Binding-site contacts:
Ligand atom C34 contacts residue GLY49 of chain 1.D at 3.6 Å.
Ligand atom O76 contacts residue GLY27 of chain 1.C at 3.3 Å (h-bond).
Ligand atom O61 contacts residue GLY49 of chain 1.C at 3.4 Å.
Ligand atom C34 contacts residue ILE50 of chain 1.D at 3.3 Å (hydrophobic).
Ligand atom C50 contacts residue PRO81 of chain 1.D at 3.2 Å (hydrophobic).
Ligand atom C35 contacts residue ILE84 of chain 1.C at 3.4 Å (hydrophobic).
Ligand atom C32 contacts residue THR82 of chain 1.C at 3.7 Å.
Ligand atom C26 contacts residue ASP25 of chain 1.C at 3.1 Å.
Ligand atom N83 contacts residue ARG8 of chain 1.D at 3.3 Å (salt-bridge).
Ligand atom N11 contacts residue GLY27 of chain 1.D at 3.4 Å (h-bond).
Ligand atom O7 contacts residue GLY48 of chain 1.D at 3.7 Å.
Ligand atom C77 contacts residue ARG8 of chain 1.D at 3.1 Å.
Ligand atom C4 contacts residue ASP30 of chain 1.D at 3.6 Å.
Ligand atom O24 contacts residue GLY49 of chain 1.D at 3.5 Å.
Ligand atom C51 contacts residue GLY49 of chain 1.C at 3.4 Å.
Ligand atom C1 contacts residue ASP30 of chain 1.D at 3.6 Å.
Ligand atom N5 contacts residue ASP30 of chain 1.D at 3.1 Å (salt-bridge).
Ligand atom C31 contacts residue GLY27 of chain 1.D at 3.7 Å.
Ligand atom C44 contacts residue ILE84 of chain 1.D at 3.7 Å (hydrophobic).
Ligand atom C75 contacts residue ASP29 of chain 1.C at 3.2 Å.
Ligand atom O76 contacts residue ALA28 of chain 1.C at 3.5 Å.
Ligand atom O41 contacts residue ASP25 of chain 1.D at 2.6 Å (salt-bridge).
Ligand atom C28 contacts residue ILE84 of chain 1.C at 3.6 Å (hydrophobic).
Ligand atom C68 contacts residue ILE84 of chain 1.C at 3.6 Å (hydrophobic).
Ligand atom C33 contacts residue THR82 of chain 1.C at 3.7 Å.
Ligand atom C6 contacts residue GLY48 of chain 1.D at 3.4 Å.
Ligand atom N20 contacts residue GLY48 of chain 1.C at 3.2 Å (h-bond).
Ligand atom C14 contacts residue ASP25 of chain 1.D at 2.8 Å.
Ligand atom C86 contacts residue PRO81 of chain 1.D at 3.6 Å (hydrophobic).
Ligand atom C51 contacts residue PRO81 of chain 1.D at 3.3 Å (hydrophobic).
Ligand atom C75 contacts residue ARG8 of chain 1.D at 3.2 Å.
Ligand atom C13 contacts residue ASP25 of chain 1.D at 3.3 Å.
Ligand atom N58 contacts residue GLY27 of chain 1.C at 3.1 Å (h-bond).
Ligand atom O41 contacts residue ASP25 of chain 1.C at 2.8 Å (salt-bridge).
Ligand atom C86 contacts residue THR82 of chain 1.D at 3.6 Å.
Ligand atom C95 contacts residue GLY48 of chain 1.C at 3.4 Å.
Ligand atom O76 contacts residue ASP29 of chain 1.C at 3.0 Å (salt-bridge).
Ligand atom C13 contacts residue ASP25 of chain 1.C at 3.3 Å.
Ligand atom C80 contacts residue ARG8 of chain 1.D at 3.2 Å.
Ligand atom S3 contacts residue GLY48 of chain 1.D at 3.5 Å (h-bond).

A protein and the small-molecule ligand that binds it are described below.
Small molecule (SMILES): CC(C)c1nc(CN(C)C(=O)N[C@H](C(=O)N[C@@H](Cc2ccccc2)C[C@H](O)[C@H](Cc2ccccc2)NC(=O)OCc2cncs2)C(C)C)cs1

Sequence of chain 1.C:
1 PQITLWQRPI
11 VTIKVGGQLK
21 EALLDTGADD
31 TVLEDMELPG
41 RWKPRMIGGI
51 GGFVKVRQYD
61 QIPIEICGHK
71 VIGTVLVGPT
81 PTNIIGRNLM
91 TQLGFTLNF

Sequence of chain 1.D:
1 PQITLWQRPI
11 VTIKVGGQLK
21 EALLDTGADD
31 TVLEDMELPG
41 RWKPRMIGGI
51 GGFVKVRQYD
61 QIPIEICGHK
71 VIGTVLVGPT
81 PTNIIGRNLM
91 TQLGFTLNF